Sequence of chain 1.C:
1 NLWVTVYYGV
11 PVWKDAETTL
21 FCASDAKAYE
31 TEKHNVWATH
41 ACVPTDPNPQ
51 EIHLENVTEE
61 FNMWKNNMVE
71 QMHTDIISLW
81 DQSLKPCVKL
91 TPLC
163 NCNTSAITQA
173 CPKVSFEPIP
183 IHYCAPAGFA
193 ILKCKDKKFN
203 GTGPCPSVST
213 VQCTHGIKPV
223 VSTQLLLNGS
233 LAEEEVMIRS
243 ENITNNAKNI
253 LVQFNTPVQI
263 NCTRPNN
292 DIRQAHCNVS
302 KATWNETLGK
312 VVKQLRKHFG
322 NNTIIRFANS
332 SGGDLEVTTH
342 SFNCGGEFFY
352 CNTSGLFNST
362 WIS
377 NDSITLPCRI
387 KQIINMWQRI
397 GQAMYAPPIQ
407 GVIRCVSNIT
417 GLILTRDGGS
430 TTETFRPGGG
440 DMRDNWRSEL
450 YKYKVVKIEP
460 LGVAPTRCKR

Binding-site contacts:
Ligand atom C3 contacts residue NAG1 of chain 1.R at 3.7 Å.
Ligand atom O4 contacts residue NAG2 of chain 1.R at 4.4 Å.
Ligand atom C5 contacts residue NAG1 of chain 1.R at 3.9 Å.
Ligand atom C3 contacts residue NAG2 of chain 1.R at 3.6 Å.
Ligand atom C3 contacts residue ASN330 of chain 1.C at 3.7 Å.
Ligand atom O3 contacts residue NAG2 of chain 1.R at 3.0 Å (h-bond).
Ligand atom O5 contacts residue ASN330 of chain 1.C at 2.3 Å (h-bond).
Ligand atom O4 contacts residue NAG1 of chain 1.R at 2.9 Å (h-bond).
Ligand atom O6 contacts residue SER331 of chain 1.C at 4.3 Å.
Ligand atom N2 contacts residue NAG2 of chain 1.R at 4.3 Å.
Ligand atom C1 contacts residue ASN330 of chain 1.C at 1.4 Å.
Ligand atom O6 contacts residue THR339 of chain 1.C at 3.2 Å (h-bond).
Ligand atom C6 contacts residue NAG1 of chain 1.R at 4.1 Å.
Ligand atom C5 contacts residue ASN330 of chain 1.C at 3.6 Å.
Ligand atom C2 contacts residue ASN330 of chain 1.C at 2.4 Å.
Ligand atom N2 contacts residue ASN330 of chain 1.C at 2.9 Å (h-bond).
Ligand atom C4 contacts residue NAG1 of chain 1.R at 3.8 Å.
Ligand atom O7 contacts residue ASN330 of chain 1.C at 4.1 Å.
Ligand atom O3 contacts residue NAG1 of chain 1.R at 3.9 Å.
Ligand atom C6 contacts residue THR339 of chain 1.C at 4.0 Å.
Ligand atom C7 contacts residue ASN330 of chain 1.C at 3.7 Å.
Ligand atom C4 contacts residue ASN330 of chain 1.C at 4.2 Å.

The protein below binds the small molecule below.
Small molecule (SMILES): CC(=O)N[C@@H]1[C@@H](O)[C@H](O)[C@@H](CO)O[C@H]1O